Sequence of chain 1.E:
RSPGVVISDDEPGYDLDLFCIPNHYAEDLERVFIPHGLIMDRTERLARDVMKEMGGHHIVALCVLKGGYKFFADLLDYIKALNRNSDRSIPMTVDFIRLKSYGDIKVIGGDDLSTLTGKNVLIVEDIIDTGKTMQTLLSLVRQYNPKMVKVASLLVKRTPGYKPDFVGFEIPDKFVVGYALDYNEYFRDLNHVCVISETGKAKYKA

A protein and the small-molecule ligand that binds it are described below.
Small molecule (SMILES): Nc1nc(=O)c2ncn(CCN(CCOCCP(=O)(O)O)CCP(=O)(O)O)c2[nH]1

Binding-site contacts:
Ligand atom C5 contacts residue ILE135 of chain 1.E at 3.6 Å (hydrophobic).
Ligand atom C8 contacts residue ASP137 of chain 1.E at 3.5 Å.
Ligand atom C2 contacts residue VAL187 of chain 1.E at 3.6 Å (hydrophobic).
Ligand atom OAF contacts residue LEU67 of chain 1.E at 3.7 Å.
Ligand atom O6 contacts residue PHE186 of chain 1.E at 3.5 Å.
Ligand atom PBC contacts residue GLY139 of chain 1.E at 3.8 Å.
Ligand atom C5 contacts residue LYS165 of chain 1.E at 3.8 Å.
Ligand atom OAH contacts residue LYS140 of chain 1.E at 3.6 Å.
Ligand atom OAG contacts residue THR141 of chain 1.E at 2.7 Å (h-bond).
Ligand atom N7 contacts residue LYS165 of chain 1.E at 3.1 Å (salt-bridge).
Ligand atom CAJ contacts residue ASP134 of chain 1.E at 3.6 Å.
Ligand atom CAQ contacts residue THR141 of chain 1.E at 3.5 Å.
Ligand atom OAG contacts residue THR138 of chain 1.E at 3.2 Å (h-bond).
Ligand atom C6 contacts residue PHE186 of chain 1.E at 3.6 Å (hydrophobic).
Ligand atom OAE contacts residue ASP193 of chain 1.E at 3.0 Å (salt-bridge).
Ligand atom CAP contacts residue GLY69 of chain 1.E at 3.5 Å.
Ligand atom CAK contacts residue ASP134 of chain 1.E at 3.7 Å.
Ligand atom N2 contacts residue ASP193 of chain 1.E at 2.8 Å (salt-bridge).
Ligand atom OAE contacts residue ARG199 of chain 1.E at 2.8 Å (salt-bridge).
Ligand atom N2 contacts residue VAL187 of chain 1.E at 3.5 Å (h-bond).
Ligand atom OAG contacts residue LYS140 of chain 1.E at 3.5 Å (salt-bridge).
Ligand atom O6 contacts residue VAL187 of chain 1.E at 3.1 Å (h-bond).
Ligand atom PBC contacts residue THR138 of chain 1.E at 3.4 Å.
Ligand atom OAF contacts residue LYS68 of chain 1.E at 3.0 Å (salt-bridge).
Ligand atom OAU contacts residue ASP134 of chain 1.E at 3.1 Å (salt-bridge).
Ligand atom CAM contacts residue ILE135 of chain 1.E at 3.7 Å (hydrophobic).
Ligand atom C2 contacts residue PHE186 of chain 1.E at 3.6 Å (hydrophobic).
Ligand atom N1 contacts residue PHE186 of chain 1.E at 3.5 Å.
Ligand atom OAD contacts residue THR138 of chain 1.E at 2.8 Å (h-bond).
Ligand atom N1 contacts residue VAL187 of chain 1.E at 2.9 Å (h-bond).
Ligand atom OAH contacts residue ASP137 of chain 1.E at 3.0 Å (salt-bridge).
Ligand atom OAD contacts residue ASP137 of chain 1.E at 3.4 Å.
Ligand atom PBC contacts residue THR141 of chain 1.E at 3.6 Å.
Ligand atom CAQ contacts residue ILE135 of chain 1.E at 3.5 Å (hydrophobic).
Ligand atom OAH contacts residue GLY139 of chain 1.E at 2.7 Å (h-bond).
Ligand atom N7 contacts residue ILE135 of chain 1.E at 3.5 Å.
Ligand atom OAH contacts residue THR138 of chain 1.E at 3.2 Å (h-bond).
Ligand atom CAP contacts residue ASP134 of chain 1.E at 3.1 Å.
Ligand atom O6 contacts residue LYS185 of chain 1.E at 3.4 Å (salt-bridge).
Ligand atom O6 contacts residue LYS165 of chain 1.E at 3.0 Å (salt-bridge).